Binding-site contacts:
Ligand atom CCB contacts residue PHE109 of chain 1.B at 3.1 Å (hydrophobic).
Ligand atom CBW contacts residue TYR118 of chain 1.B at 3.3 Å (hydrophobic).
Ligand atom CAT contacts residue PHE109 of chain 1.B at 3.2 Å (hydrophobic).
Ligand atom OAE contacts residue ARG138 of chain 1.B at 3.3 Å (salt-bridge).
Ligand atom OAR contacts residue LYS149 of chain 1.B at 3.3 Å (salt-bridge).
Ligand atom CAU contacts residue TYR295 of chain 1.A at 3.5 Å (hydrophobic).
Ligand atom N6 contacts residue SER48 of chain 1.B at 3.2 Å (h-bond).
Ligand atom CAU contacts residue TYR118 of chain 1.B at 3.5 Å (hydrophobic).
Ligand atom OAQ contacts residue ARG338 of chain 1.A at 3.0 Å (salt-bridge).
Ligand atom OAF contacts residue TYR295 of chain 1.A at 2.6 Å (h-bond).
Ligand atom C8 contacts residue TRP43 of chain 1.B at 3.4 Å (hydrophobic).
Ligand atom OBP contacts residue ASN74 of chain 1.B at 3.5 Å (h-bond).
Ligand atom NAC contacts residue TYR118 of chain 1.B at 3.2 Å (h-bond).
Ligand atom OAG contacts residue PHE347 of chain 1.A at 3.5 Å.
Ligand atom N9 contacts residue TRP43 of chain 1.B at 3.2 Å (h-bond).
Ligand atom OAP contacts residue LYS72 of chain 1.B at 2.9 Å.
Ligand atom NBD contacts residue TYR118 of chain 1.B at 2.5 Å (h-bond).
Ligand atom CBV contacts residue PHE109 of chain 1.B at 3.4 Å (hydrophobic).
Ligand atom N6 contacts residue GLN51 of chain 1.B at 2.8 Å (h-bond).
Ligand atom C6 contacts residue TRP43 of chain 1.B at 3.3 Å (hydrophobic).
Ligand atom CAT contacts residue GLU114 of chain 1.B at 3.4 Å.
Ligand atom NAB contacts residue GLU114 of chain 1.B at 3.1 Å (salt-bridge).
Ligand atom O4' contacts residue TRP41 of chain 1.B at 3.3 Å.
Ligand atom C4 contacts residue TRP43 of chain 1.B at 3.2 Å (hydrophobic).
Ligand atom N7 contacts residue GLN51 of chain 1.B at 3.1 Å (h-bond).
Ligand atom OAD contacts residue LYS149 of chain 1.B at 2.8 Å (salt-bridge).
Ligand atom O4' contacts residue TRP43 of chain 1.B at 3.3 Å (h-bond).
Ligand atom C5 contacts residue ARG292 of chain 1.A at 3.5 Å.
Ligand atom N3 contacts residue TRP43 of chain 1.B at 3.3 Å.
Ligand atom OAM contacts residue ARG138 of chain 1.B at 2.9 Å (salt-bridge).
Ligand atom NBF contacts residue PHE109 of chain 1.B at 3.2 Å.
Ligand atom C5 contacts residue TRP43 of chain 1.B at 3.2 Å (hydrophobic).
Ligand atom CBY contacts residue PHE109 of chain 1.B at 3.3 Å (hydrophobic).
Ligand atom N7 contacts residue TRP43 of chain 1.B at 3.2 Å.
Ligand atom O3' contacts residue ARG293 of chain 1.A at 3.2 Å.
Ligand atom N1 contacts residue TRP43 of chain 1.B at 3.5 Å.
Ligand atom N6 contacts residue TRP43 of chain 1.B at 3.4 Å.
Ligand atom NBC contacts residue GLU114 of chain 1.B at 2.7 Å (salt-bridge).
Ligand atom OBO contacts residue ASN107 of chain 1.B at 3.3 Å.
Ligand atom OAP contacts residue TRP43 of chain 1.B at 3.4 Å (h-bond).

Sequence of chain 1.A:
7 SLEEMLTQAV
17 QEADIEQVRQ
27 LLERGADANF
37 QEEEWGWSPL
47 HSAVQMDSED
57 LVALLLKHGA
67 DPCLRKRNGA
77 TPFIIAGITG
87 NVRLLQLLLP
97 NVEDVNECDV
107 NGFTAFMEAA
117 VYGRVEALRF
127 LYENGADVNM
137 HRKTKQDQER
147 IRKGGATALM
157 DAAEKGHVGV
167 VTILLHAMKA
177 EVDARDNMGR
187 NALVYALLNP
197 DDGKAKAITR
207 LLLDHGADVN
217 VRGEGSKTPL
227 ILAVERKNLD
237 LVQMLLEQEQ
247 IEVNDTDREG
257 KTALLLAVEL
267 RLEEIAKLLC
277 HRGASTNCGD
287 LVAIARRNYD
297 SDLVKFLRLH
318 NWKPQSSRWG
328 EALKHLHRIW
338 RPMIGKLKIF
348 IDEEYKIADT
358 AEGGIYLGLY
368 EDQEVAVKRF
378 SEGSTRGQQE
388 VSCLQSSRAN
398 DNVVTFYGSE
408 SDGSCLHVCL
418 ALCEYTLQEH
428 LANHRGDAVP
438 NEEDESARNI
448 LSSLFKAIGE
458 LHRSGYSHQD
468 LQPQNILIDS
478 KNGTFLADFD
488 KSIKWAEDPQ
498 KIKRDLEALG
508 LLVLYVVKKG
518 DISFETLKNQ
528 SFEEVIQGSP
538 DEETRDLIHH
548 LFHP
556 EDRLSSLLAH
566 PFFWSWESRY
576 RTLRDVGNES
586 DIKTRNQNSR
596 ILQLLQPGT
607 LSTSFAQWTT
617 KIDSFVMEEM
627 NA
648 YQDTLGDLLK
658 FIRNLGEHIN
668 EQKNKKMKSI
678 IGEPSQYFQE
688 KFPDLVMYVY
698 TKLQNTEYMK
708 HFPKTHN

Sequence of chain 1.B:
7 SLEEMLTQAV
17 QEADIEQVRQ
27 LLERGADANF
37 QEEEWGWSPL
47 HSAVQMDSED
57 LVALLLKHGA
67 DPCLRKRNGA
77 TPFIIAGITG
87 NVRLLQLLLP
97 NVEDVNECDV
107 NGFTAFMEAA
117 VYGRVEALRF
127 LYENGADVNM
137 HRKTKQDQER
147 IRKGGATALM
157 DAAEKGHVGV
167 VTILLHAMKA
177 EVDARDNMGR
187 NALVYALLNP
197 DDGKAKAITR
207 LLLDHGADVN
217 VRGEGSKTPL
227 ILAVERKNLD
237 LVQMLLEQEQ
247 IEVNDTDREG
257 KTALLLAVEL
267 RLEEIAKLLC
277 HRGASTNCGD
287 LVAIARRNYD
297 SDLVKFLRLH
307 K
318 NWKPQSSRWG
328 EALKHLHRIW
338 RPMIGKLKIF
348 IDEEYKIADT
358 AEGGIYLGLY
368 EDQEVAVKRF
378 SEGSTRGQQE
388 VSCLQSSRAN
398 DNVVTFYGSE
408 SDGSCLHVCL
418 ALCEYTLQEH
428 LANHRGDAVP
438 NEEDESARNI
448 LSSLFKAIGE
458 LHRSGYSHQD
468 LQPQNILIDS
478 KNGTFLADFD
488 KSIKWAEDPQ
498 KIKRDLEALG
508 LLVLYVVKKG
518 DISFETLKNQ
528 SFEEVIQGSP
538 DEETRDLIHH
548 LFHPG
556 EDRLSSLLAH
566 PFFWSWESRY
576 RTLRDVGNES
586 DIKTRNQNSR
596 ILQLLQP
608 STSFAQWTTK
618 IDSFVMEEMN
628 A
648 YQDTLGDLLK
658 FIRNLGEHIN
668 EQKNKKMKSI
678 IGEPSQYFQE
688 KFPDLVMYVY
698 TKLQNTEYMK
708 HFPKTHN

This small molecule binds to this protein.
Small molecule (SMILES): Nc1ncnc2c1ncn2[C@@H]1O[C@H](CO[P](=O)(O)O[C@@H]2[C@H](O)[C@@H](CO[P](=O)(O)O[C@@H]3[C@H](O)[C@@H](CO[P](=O)(O)O[P](=O)(O)OP(=O)(O)O)O[C@H]3n3cnc4c(N)ncnc43)O[C@H]2n2cnc3c(N)ncnc32)[C@@H](O)[C@H]1O